This small molecule binds to this protein.
Small molecule (SMILES): CCCCCCCN(CCc1ccc(O[C@@](C)(CC)C(=O)O)cc1)c1nc2ccccc2o1

Sequence of chain 1.A:
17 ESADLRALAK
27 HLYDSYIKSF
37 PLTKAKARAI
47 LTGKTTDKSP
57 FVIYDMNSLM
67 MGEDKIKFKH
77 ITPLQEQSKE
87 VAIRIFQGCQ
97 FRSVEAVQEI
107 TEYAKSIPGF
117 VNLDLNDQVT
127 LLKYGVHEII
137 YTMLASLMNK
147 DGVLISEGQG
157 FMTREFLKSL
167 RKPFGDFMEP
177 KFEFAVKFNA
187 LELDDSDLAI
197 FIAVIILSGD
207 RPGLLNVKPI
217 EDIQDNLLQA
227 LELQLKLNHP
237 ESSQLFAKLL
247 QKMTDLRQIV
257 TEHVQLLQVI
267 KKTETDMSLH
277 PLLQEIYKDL

Binding-site contacts:
Ligand atom CAS contacts residue ILE136 of chain 1.A at 3.6 Å (hydrophobic).
Ligand atom OAD contacts residue LEU279 of chain 1.A at 3.5 Å.
Ligand atom CAB contacts residue CYS95 of chain 1.A at 3.7 Å (hydrophobic).
Ligand atom CAF contacts residue ILE151 of chain 1.A at 3.2 Å (hydrophobic).
Ligand atom CBB contacts residue HIS259 of chain 1.A at 3.2 Å.
Ligand atom OAD contacts residue SER99 of chain 1.A at 2.6 Å (h-bond).
Ligand atom CAZ contacts residue TYR283 of chain 1.A at 3.7 Å (hydrophobic).
Ligand atom CAU contacts residue LEU140 of chain 1.A at 3.3 Å (hydrophobic).
Ligand atom CAM contacts residue MET174 of chain 1.A at 3.2 Å (hydrophobic).
Ligand atom NBF contacts residue LEU140 of chain 1.A at 3.2 Å.
Ligand atom CAM contacts residue CYS95 of chain 1.A at 3.2 Å (hydrophobic).
Ligand atom CAB contacts residue PHE92 of chain 1.A at 3.3 Å (hydrophobic).
Ligand atom CBE contacts residue MET174 of chain 1.A at 3.6 Å (hydrophobic).
Ligand atom CAK contacts residue SER99 of chain 1.A at 2.9 Å.
Ligand atom CAQ contacts residue ALA102 of chain 1.A at 3.4 Å (hydrophobic).
Ligand atom CAG contacts residue CYS95 of chain 1.A at 3.4 Å (hydrophobic).
Ligand atom CBG contacts residue HIS259 of chain 1.A at 3.4 Å.
Ligand atom CAV contacts residue LEU140 of chain 1.A at 3.5 Å (hydrophobic).
Ligand atom CAN contacts residue ALA102 of chain 1.A at 3.5 Å (hydrophobic).
Ligand atom CAP contacts residue ALA102 of chain 1.A at 3.6 Å (hydrophobic).
Ligand atom CAV contacts residue ILE136 of chain 1.A at 3.6 Å (hydrophobic).
Ligand atom OAY contacts residue MET174 of chain 1.A at 3.5 Å.
Ligand atom OAE contacts residue TYR283 of chain 1.A at 2.5 Å (h-bond).
Ligand atom OAX contacts residue HIS259 of chain 1.A at 2.8 Å (h-bond).
Ligand atom CAC contacts residue LEU263 of chain 1.A at 3.3 Å (hydrophobic).
Ligand atom OAE contacts residue HIS133 of chain 1.A at 3.4 Å (h-bond).
Ligand atom CAB contacts residue GLN96 of chain 1.A at 3.1 Å.
Ligand atom OAD contacts residue HIS133 of chain 1.A at 3.6 Å.
Ligand atom CAZ contacts residue HIS259 of chain 1.A at 3.5 Å.
Ligand atom CAJ contacts residue HIS259 of chain 1.A at 3.5 Å.
Ligand atom CAO contacts residue GLN96 of chain 1.A at 3.2 Å.
Ligand atom OAE contacts residue HIS259 of chain 1.A at 3.0 Å (h-bond).
Ligand atom CBE contacts residue CYS95 of chain 1.A at 3.5 Å (hydrophobic).
Ligand atom CAI contacts residue SER99 of chain 1.A at 3.2 Å.
Ligand atom CAA contacts residue ILE106 of chain 1.A at 3.4 Å (hydrophobic).
Ligand atom CAA contacts residue MET139 of chain 1.A at 3.0 Å (hydrophobic).
Ligand atom CBC contacts residue LEU140 of chain 1.A at 3.4 Å (hydrophobic).
Ligand atom CAT contacts residue LEU140 of chain 1.A at 3.3 Å (hydrophobic).
Ligand atom CAC contacts residue HIS259 of chain 1.A at 3.4 Å.
Ligand atom CAL contacts residue ILE151 of chain 1.A at 3.3 Å (hydrophobic).